Sequence of chain 1.M:
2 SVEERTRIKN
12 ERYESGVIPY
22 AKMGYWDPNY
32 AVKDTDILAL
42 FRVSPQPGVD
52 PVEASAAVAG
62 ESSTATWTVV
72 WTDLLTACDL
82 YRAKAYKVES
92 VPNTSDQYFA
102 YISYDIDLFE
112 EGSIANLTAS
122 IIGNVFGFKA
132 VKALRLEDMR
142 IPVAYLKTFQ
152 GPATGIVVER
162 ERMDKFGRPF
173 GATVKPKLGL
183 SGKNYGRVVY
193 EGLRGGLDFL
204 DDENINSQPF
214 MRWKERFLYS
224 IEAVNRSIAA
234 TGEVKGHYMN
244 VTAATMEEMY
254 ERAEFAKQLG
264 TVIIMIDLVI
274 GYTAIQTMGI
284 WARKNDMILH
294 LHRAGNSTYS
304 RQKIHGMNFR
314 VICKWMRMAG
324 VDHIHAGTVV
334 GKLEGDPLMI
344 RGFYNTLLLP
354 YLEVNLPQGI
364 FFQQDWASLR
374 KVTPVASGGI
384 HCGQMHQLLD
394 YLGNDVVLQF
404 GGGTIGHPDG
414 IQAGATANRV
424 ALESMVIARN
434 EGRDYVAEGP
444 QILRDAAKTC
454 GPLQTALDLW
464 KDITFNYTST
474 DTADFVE

Sequence of chain 2.M:
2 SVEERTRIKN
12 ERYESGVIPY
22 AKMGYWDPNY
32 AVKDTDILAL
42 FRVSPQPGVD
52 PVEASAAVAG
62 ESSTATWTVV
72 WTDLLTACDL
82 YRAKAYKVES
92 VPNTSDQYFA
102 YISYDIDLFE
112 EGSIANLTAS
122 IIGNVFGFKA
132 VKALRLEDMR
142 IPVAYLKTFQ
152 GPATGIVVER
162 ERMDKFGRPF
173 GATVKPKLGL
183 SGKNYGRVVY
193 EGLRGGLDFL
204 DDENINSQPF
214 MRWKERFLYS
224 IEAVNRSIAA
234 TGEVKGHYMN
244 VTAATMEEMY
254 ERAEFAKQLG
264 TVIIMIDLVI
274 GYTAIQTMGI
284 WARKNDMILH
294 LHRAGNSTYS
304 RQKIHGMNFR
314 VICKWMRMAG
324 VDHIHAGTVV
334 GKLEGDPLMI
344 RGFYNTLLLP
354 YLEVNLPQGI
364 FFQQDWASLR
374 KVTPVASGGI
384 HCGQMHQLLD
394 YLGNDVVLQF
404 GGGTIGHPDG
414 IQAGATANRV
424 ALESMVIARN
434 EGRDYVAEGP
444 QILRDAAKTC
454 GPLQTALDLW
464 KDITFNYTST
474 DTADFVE

Binding-site contacts:
Ligand atom O3 contacts residue MG1 of chain 2.YE at 2.2 Å.
Ligand atom O2P contacts residue THR67 of chain 1.M at 3.4 Å (h-bond).
Ligand atom O2P contacts residue GLY381 of chain 2.M at 3.4 Å.
Ligand atom O2P contacts residue TRP68 of chain 1.M at 3.3 Å.
Ligand atom O4P contacts residue ARG296 of chain 2.M at 2.8 Å (salt-bridge).
Ligand atom O2 contacts residue LYS177 of chain 2.M at 3.0 Å (salt-bridge).
Ligand atom C2 contacts residue MG1 of chain 2.YE at 2.9 Å.
Ligand atom O7 contacts residue ASN125 of chain 1.M at 2.8 Å (h-bond).
Ligand atom C3 contacts residue MG1 of chain 2.YE at 3.1 Å.
Ligand atom O2 contacts residue KCX203 of chain 2.M at 3.2 Å (h-bond).
Ligand atom O2 contacts residue THR175 of chain 2.M at 2.8 Å (h-bond).
Ligand atom O7 contacts residue LYS179 of chain 2.M at 2.8 Å (salt-bridge).
Ligand atom O4 contacts residue GLY381 of chain 2.M at 3.1 Å (h-bond).
Ligand atom O6 contacts residue GLU62 of chain 1.M at 3.3 Å (salt-bridge).
Ligand atom O7 contacts residue LYS177 of chain 2.M at 3.3 Å (salt-bridge).
Ligand atom O2P contacts residue GLY382 of chain 2.M at 2.9 Å (h-bond).
Ligand atom O3P contacts residue LYS177 of chain 2.M at 3.4 Å.
Ligand atom O1P contacts residue GLY404 of chain 2.M at 2.9 Å (h-bond).
Ligand atom O2 contacts residue ASP205 of chain 2.M at 3.4 Å (salt-bridge).
Ligand atom C contacts residue MG1 of chain 2.YE at 2.9 Å.
Ligand atom C3 contacts residue KCX203 of chain 2.M at 3.1 Å.
Ligand atom P1 contacts residue THR67 of chain 1.M at 3.4 Å.
Ligand atom O4 contacts residue SER380 of chain 2.M at 2.8 Å (h-bond).
Ligand atom O1 contacts residue LYS177 of chain 2.M at 3.2 Å (salt-bridge).
Ligand atom O3 contacts residue GLU206 of chain 2.M at 3.0 Å (salt-bridge).
Ligand atom O7 contacts residue MG1 of chain 2.YE at 2.2 Å.
Ligand atom O3P contacts residue THR67 of chain 1.M at 2.5 Å (h-bond).
Ligand atom O2P contacts residue LYS335 of chain 2.M at 2.8 Å (salt-bridge).
Ligand atom O3 contacts residue HIS295 of chain 2.M at 3.0 Å (h-bond).
Ligand atom O6 contacts residue LYS335 of chain 2.M at 2.9 Å (salt-bridge).
Ligand atom O2 contacts residue MG1 of chain 2.YE at 2.4 Å.
Ligand atom O6P contacts residue SER380 of chain 2.M at 3.4 Å (h-bond).
Ligand atom O5P contacts residue ARG296 of chain 2.M at 2.9 Å (salt-bridge).
Ligand atom C contacts residue ASN125 of chain 1.M at 3.4 Å.
Ligand atom O3 contacts residue KCX203 of chain 2.M at 2.6 Å (h-bond).
Ligand atom O7 contacts residue GLU206 of chain 2.M at 3.2 Å (salt-bridge).
Ligand atom O7 contacts residue ASP205 of chain 2.M at 3.1 Å (salt-bridge).
Ligand atom O3P contacts residue GLY405 of chain 2.M at 2.7 Å (h-bond).
Ligand atom O6P contacts residue HIS328 of chain 2.M at 2.6 Å (h-bond).
Ligand atom C contacts residue LYS177 of chain 2.M at 3.4 Å.

The protein below binds the small molecule below.
Small molecule (SMILES): O=C(O)[C@@](O)(COP(=O)(O)O)[C@H](O)[C@H](O)COP(=O)(O)O